Sequence of chain 1.A:
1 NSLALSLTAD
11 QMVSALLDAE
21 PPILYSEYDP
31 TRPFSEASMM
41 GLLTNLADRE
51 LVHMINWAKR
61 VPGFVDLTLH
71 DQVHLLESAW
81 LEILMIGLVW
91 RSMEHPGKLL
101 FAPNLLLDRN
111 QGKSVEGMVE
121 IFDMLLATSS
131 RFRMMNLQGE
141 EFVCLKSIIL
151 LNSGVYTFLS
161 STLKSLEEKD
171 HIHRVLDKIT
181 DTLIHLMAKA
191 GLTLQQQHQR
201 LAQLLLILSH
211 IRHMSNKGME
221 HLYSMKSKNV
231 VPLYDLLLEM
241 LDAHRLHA

The small molecule below binds the protein below.
Small molecule (SMILES): C[C@]12CC[C@@H]3c4ccc(O)cc4CC[C@H]3[C@@H]1CC[C@@H]2O

Binding-site contacts:
Ligand atom C6 contacts residue MET85 of chain 1.A at 3.9 Å (hydrophobic).
Ligand atom C4 contacts residue LEU84 of chain 1.A at 3.5 Å (hydrophobic).
Ligand atom C15 contacts residue GLY218 of chain 1.A at 4.2 Å.
Ligand atom C9 contacts residue PHE101 of chain 1.A at 3.9 Å (hydrophobic).
Ligand atom O17 contacts residue HIS221 of chain 1.A at 3.5 Å (h-bond).
Ligand atom C17 contacts residue HIS221 of chain 1.A at 4.1 Å.
Ligand atom C1 contacts residue GLU50 of chain 1.A at 4.2 Å.
Ligand atom C2 contacts residue ALA47 of chain 1.A at 4.1 Å (hydrophobic).
Ligand atom C11 contacts residue LEU43 of chain 1.A at 3.7 Å (hydrophobic).
Ligand atom C16 contacts residue GLY218 of chain 1.A at 4.2 Å.
Ligand atom O3 contacts residue ARG91 of chain 1.A at 3.3 Å (salt-bridge).
Ligand atom C2 contacts residue PHE101 of chain 1.A at 4.2 Å (hydrophobic).
Ligand atom C6 contacts residue LEU88 of chain 1.A at 3.8 Å (hydrophobic).
Ligand atom C15 contacts residue MET118 of chain 1.A at 3.9 Å (hydrophobic).
Ligand atom C3 contacts residue ARG91 of chain 1.A at 4.2 Å.
Ligand atom C2 contacts residue LEU46 of chain 1.A at 4.3 Å (hydrophobic).
Ligand atom C17 contacts residue MET118 of chain 1.A at 4.1 Å (hydrophobic).
Ligand atom C14 contacts residue MET118 of chain 1.A at 4.1 Å (hydrophobic).
Ligand atom C1 contacts residue ALA47 of chain 1.A at 3.8 Å (hydrophobic).
Ligand atom C5 contacts residue LEU88 of chain 1.A at 4.1 Å (hydrophobic).
Ligand atom C7 contacts residue PHE101 of chain 1.A at 4.3 Å (hydrophobic).
Ligand atom O3 contacts residue LEU84 of chain 1.A at 3.7 Å.
Ligand atom C4 contacts residue LEU88 of chain 1.A at 4.0 Å (hydrophobic).
Ligand atom O17 contacts residue LEU222 of chain 1.A at 4.0 Å.
Ligand atom C3 contacts residue GLU50 of chain 1.A at 3.1 Å.
Ligand atom O17 contacts residue MET40 of chain 1.A at 3.6 Å.
Ligand atom C5 contacts residue PHE101 of chain 1.A at 3.7 Å (hydrophobic).
Ligand atom C1 contacts residue PHE101 of chain 1.A at 4.0 Å (hydrophobic).
Ligand atom C3 contacts residue LEU84 of chain 1.A at 4.0 Å (hydrophobic).
Ligand atom C10 contacts residue PHE101 of chain 1.A at 3.6 Å (hydrophobic).
Ligand atom C16 contacts residue HIS221 of chain 1.A at 4.0 Å.
Ligand atom C2 contacts residue GLU50 of chain 1.A at 2.9 Å.
Ligand atom C12 contacts residue LEU43 of chain 1.A at 3.8 Å (hydrophobic).
Ligand atom C9 contacts residue LEU43 of chain 1.A at 4.3 Å (hydrophobic).
Ligand atom C6 contacts residue PHE101 of chain 1.A at 4.1 Å (hydrophobic).
Ligand atom C16 contacts residue MET118 of chain 1.A at 3.7 Å (hydrophobic).
Ligand atom C17 contacts residue MET40 of chain 1.A at 4.0 Å (hydrophobic).
Ligand atom C7 contacts residue MET85 of chain 1.A at 4.1 Å (hydrophobic).
Ligand atom C1 contacts residue LEU43 of chain 1.A at 3.6 Å (hydrophobic).
Ligand atom O3 contacts residue GLU50 of chain 1.A at 2.5 Å (salt-bridge).